A protein and the small-molecule ligand that binds it are described below.
Small molecule (SMILES): Nc1ncnc2c1ncn2[C@@H]1O[C@H](CO[P](=O)(O)O[P](=O)(O)NP(=O)(O)O)[C@@H](O)[C@H]1O

Sequence of chain 1.A:
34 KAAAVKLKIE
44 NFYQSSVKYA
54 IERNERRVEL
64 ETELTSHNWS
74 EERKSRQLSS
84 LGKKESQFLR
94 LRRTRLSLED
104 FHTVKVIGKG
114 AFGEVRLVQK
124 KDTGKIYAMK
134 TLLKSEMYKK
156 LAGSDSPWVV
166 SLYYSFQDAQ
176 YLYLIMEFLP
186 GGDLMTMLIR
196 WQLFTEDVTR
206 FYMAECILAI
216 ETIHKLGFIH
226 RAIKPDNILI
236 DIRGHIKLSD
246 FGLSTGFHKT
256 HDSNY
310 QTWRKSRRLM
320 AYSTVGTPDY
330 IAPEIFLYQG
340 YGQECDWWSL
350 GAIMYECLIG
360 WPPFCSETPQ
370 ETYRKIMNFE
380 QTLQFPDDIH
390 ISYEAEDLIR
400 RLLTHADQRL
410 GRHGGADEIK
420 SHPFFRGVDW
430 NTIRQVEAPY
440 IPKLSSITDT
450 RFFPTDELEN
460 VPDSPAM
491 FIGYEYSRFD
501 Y

Binding-site contacts:
Ligand atom C6 contacts residue GLU182 of chain 1.A at 4.0 Å.
Ligand atom N7 contacts residue ALA131 of chain 1.A at 3.9 Å.
Ligand atom O1G contacts residue ASP231 of chain 1.A at 3.8 Å.
Ligand atom C2 contacts residue LEU234 of chain 1.A at 3.4 Å (hydrophobic).
Ligand atom N6 contacts residue ALA131 of chain 1.A at 3.3 Å.
Ligand atom O2' contacts residue ASP188 of chain 1.A at 3.4 Å (salt-bridge).
Ligand atom N3 contacts residue PHE452 of chain 1.A at 3.5 Å.
Ligand atom C3' contacts residue LEU234 of chain 1.A at 3.9 Å (hydrophobic).
Ligand atom O3' contacts residue ASP231 of chain 1.A at 2.6 Å (salt-bridge).
Ligand atom O1A contacts residue LYS133 of chain 1.A at 2.2 Å (salt-bridge).
Ligand atom O4' contacts residue VAL118 of chain 1.A at 3.2 Å.
Ligand atom C6 contacts residue LEU184 of chain 1.A at 3.5 Å (hydrophobic).
Ligand atom N6 contacts residue GLU182 of chain 1.A at 2.7 Å (salt-bridge).
Ligand atom O2B contacts residue GLY113 of chain 1.A at 4.1 Å.
Ligand atom O1B contacts residue LYS133 of chain 1.A at 4.0 Å.
Ligand atom O2G contacts residue ASP231 of chain 1.A at 2.9 Å (salt-bridge).
Ligand atom C1' contacts residue VAL118 of chain 1.A at 3.9 Å (hydrophobic).
Ligand atom O3' contacts residue ASP188 of chain 1.A at 2.9 Å (salt-bridge).
Ligand atom C1' contacts residue ILE110 of chain 1.A at 3.7 Å (hydrophobic).
Ligand atom N1 contacts residue LEU234 of chain 1.A at 3.4 Å.
Ligand atom N6 contacts residue PHE183 of chain 1.A at 3.3 Å.
Ligand atom PA contacts residue LYS133 of chain 1.A at 3.5 Å.
Ligand atom C2 contacts residue LEU184 of chain 1.A at 3.0 Å (hydrophobic).
Ligand atom PG contacts residue ASP231 of chain 1.A at 3.8 Å.
Ligand atom O5' contacts residue LYS133 of chain 1.A at 3.9 Å.
Ligand atom C3' contacts residue ASP231 of chain 1.A at 3.5 Å.
Ligand atom C4 contacts residue LEU234 of chain 1.A at 3.6 Å (hydrophobic).
Ligand atom C2' contacts residue LEU234 of chain 1.A at 3.5 Å (hydrophobic).
Ligand atom N9 contacts residue VAL118 of chain 1.A at 4.0 Å.
Ligand atom O1G contacts residue ASN232 of chain 1.A at 2.9 Å (h-bond).
Ligand atom N6 contacts residue LEU184 of chain 1.A at 3.2 Å (h-bond).
Ligand atom C6 contacts residue LEU234 of chain 1.A at 3.5 Å (hydrophobic).
Ligand atom C8 contacts residue VAL118 of chain 1.A at 3.6 Å (hydrophobic).
Ligand atom O1B contacts residue SER249 of chain 1.A at 3.5 Å (h-bond).
Ligand atom O2B contacts residue LYS112 of chain 1.A at 3.9 Å.
Ligand atom N1 contacts residue LEU184 of chain 1.A at 3.0 Å (h-bond).
Ligand atom C5 contacts residue LEU234 of chain 1.A at 3.6 Å (hydrophobic).
Ligand atom N3 contacts residue LEU234 of chain 1.A at 3.4 Å.
Ligand atom C2 contacts residue PHE452 of chain 1.A at 3.8 Å (hydrophobic).
Ligand atom O3A contacts residue LYS112 of chain 1.A at 4.0 Å.